Binding-site contacts:
Ligand atom C2 contacts residue U1 of chain 42.C at 3.5 Å.
Ligand atom N1 contacts residue U2 of chain 42.C at 3.5 Å (h-bond).
Ligand atom N6 contacts residue U3 of chain 42.C at 3.0 Å (h-bond).
Ligand atom C2 contacts residue U2 of chain 42.C at 3.2 Å.
Ligand atom C2 contacts residue U3 of chain 42.C at 3.0 Å.
Ligand atom N6 contacts residue U2 of chain 42.C at 4.2 Å.
Ligand atom C6 contacts residue U2 of chain 42.C at 4.1 Å.
Ligand atom C4 contacts residue U2 of chain 42.C at 4.2 Å.
Ligand atom N3 contacts residue U3 of chain 42.C at 4.2 Å.
Ligand atom N6 contacts residue U1 of chain 42.C at 2.8 Å (h-bond).
Ligand atom C6 contacts residue U3 of chain 42.C at 3.3 Å.
Ligand atom N3 contacts residue U2 of chain 42.C at 3.7 Å.
Ligand atom C6 contacts residue U1 of chain 42.C at 3.6 Å.
Ligand atom N1 contacts residue U3 of chain 42.C at 2.7 Å (h-bond).
Ligand atom N1 contacts residue U1 of chain 42.C at 2.8 Å (h-bond).

This protein binds this small molecule.
Small molecule (SMILES): Nc1ncnc2c1ncn2[C@@H]1O[C@H](CO[P](=O)(O)O[C@H]2[C@@H](O)[C@H](n3cnc4c(N)ncnc43)O[C@@H]2CO[P](=O)(O)O[C@H]2[C@@H](O)[C@H](n3cnc4c(N)ncnc43)O[C@@H]2COP(=O)(O)O)[C@@H](O)[C@H]1O